This small molecule binds to this protein.
Small molecule (SMILES): O=C(O)[C@@](O)(COP(=O)(O)O)[C@H](O)[C@H](O)COP(=O)(O)O

Binding-site contacts:
Ligand atom O4P contacts residue LEU335 of chain 1.C at 3.3 Å.
Ligand atom C contacts residue ASN123 of chain 2.A at 3.5 Å.
Ligand atom O6 contacts residue LYS177 of chain 1.C at 2.9 Å (salt-bridge).
Ligand atom O1P contacts residue THR65 of chain 2.A at 2.5 Å (h-bond).
Ligand atom O2 contacts residue MG1 of chain 1.M at 2.4 Å.
Ligand atom O5P contacts residue SER379 of chain 1.C at 3.3 Å (h-bond).
Ligand atom O3P contacts residue LYS334 of chain 1.C at 3.0 Å (salt-bridge).
Ligand atom C3 contacts residue MG1 of chain 1.M at 3.2 Å.
Ligand atom O3P contacts residue GLY380 of chain 1.C at 3.3 Å.
Ligand atom C contacts residue LYS175 of chain 1.C at 3.5 Å.
Ligand atom C contacts residue MG1 of chain 1.M at 3.0 Å.
Ligand atom O6 contacts residue ASP203 of chain 1.C at 3.4 Å (salt-bridge).
Ligand atom O5P contacts residue HIS327 of chain 1.C at 2.6 Å (h-bond).
Ligand atom O6 contacts residue LYS175 of chain 1.C at 3.4 Å (salt-bridge).
Ligand atom O3 contacts residue HIS294 of chain 1.C at 2.9 Å (h-bond).
Ligand atom O6P contacts residue ARG295 of chain 1.C at 2.9 Å (salt-bridge).
Ligand atom O3P contacts residue GLY381 of chain 1.C at 2.8 Å (h-bond).
Ligand atom O4P contacts residue ARG295 of chain 1.C at 2.8 Å (salt-bridge).
Ligand atom O5 contacts residue LEU335 of chain 1.C at 3.0 Å.
Ligand atom O1P contacts residue GLY404 of chain 1.C at 2.9 Å (h-bond).
Ligand atom O2 contacts residue LYS175 of chain 1.C at 3.2 Å (salt-bridge).
Ligand atom C5 contacts residue ASN123 of chain 2.A at 3.5 Å.
Ligand atom O2 contacts residue THR173 of chain 1.C at 3.0 Å (h-bond).
Ligand atom O3 contacts residue MG1 of chain 1.M at 2.4 Å.
Ligand atom O6 contacts residue ASN123 of chain 2.A at 3.0 Å (h-bond).
Ligand atom C2 contacts residue MG1 of chain 1.M at 3.0 Å.
Ligand atom O7 contacts residue GLU60 of chain 2.A at 3.3 Å (salt-bridge).
Ligand atom C3 contacts residue KCX201 of chain 1.C at 3.3 Å.
Ligand atom O3P contacts residue TRP66 of chain 2.A at 3.4 Å.
Ligand atom O2P contacts residue GLY403 of chain 1.C at 2.8 Å (h-bond).
Ligand atom O7 contacts residue LYS334 of chain 1.C at 2.9 Å (salt-bridge).
Ligand atom O1P contacts residue LYS175 of chain 1.C at 3.4 Å.
Ligand atom O1 contacts residue LYS175 of chain 1.C at 3.3 Å (salt-bridge).
Ligand atom O3 contacts residue GLU204 of chain 1.C at 3.2 Å (salt-bridge).
Ligand atom O6 contacts residue MG1 of chain 1.M at 2.3 Å.
Ligand atom O4 contacts residue SER379 of chain 1.C at 3.0 Å (h-bond).
Ligand atom O6 contacts residue GLU204 of chain 1.C at 3.5 Å (salt-bridge).
Ligand atom P1 contacts residue THR65 of chain 2.A at 3.4 Å.
Ligand atom O3 contacts residue KCX201 of chain 1.C at 2.6 Å (h-bond).
Ligand atom O4 contacts residue GLY380 of chain 1.C at 3.4 Å (h-bond).

Sequence of chain 1.C:
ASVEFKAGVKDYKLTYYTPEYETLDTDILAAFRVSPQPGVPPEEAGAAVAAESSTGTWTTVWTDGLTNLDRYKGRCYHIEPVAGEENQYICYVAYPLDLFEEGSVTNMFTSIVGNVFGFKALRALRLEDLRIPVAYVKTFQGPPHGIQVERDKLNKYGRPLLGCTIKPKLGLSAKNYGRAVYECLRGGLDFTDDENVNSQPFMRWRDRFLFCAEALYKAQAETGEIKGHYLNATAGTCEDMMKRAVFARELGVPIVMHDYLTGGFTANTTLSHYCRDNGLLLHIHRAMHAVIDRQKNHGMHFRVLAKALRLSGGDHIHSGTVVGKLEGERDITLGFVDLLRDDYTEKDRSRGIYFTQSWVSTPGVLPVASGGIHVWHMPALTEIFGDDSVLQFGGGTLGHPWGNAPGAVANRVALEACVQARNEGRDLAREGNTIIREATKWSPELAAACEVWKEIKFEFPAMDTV

Sequence of chain 2.A:
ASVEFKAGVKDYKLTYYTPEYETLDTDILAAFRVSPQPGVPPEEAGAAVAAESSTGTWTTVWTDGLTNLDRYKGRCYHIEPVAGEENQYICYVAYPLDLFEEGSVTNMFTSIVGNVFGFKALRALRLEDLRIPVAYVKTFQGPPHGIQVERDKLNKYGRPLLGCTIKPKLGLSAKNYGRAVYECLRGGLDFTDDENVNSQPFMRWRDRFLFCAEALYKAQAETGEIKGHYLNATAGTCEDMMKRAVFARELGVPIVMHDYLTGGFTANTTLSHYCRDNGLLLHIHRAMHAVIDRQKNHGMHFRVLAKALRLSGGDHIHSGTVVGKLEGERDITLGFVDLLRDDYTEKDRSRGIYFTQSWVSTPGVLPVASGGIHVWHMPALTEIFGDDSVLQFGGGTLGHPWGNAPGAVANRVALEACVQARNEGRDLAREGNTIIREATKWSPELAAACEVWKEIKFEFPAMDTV